Binding-site contacts:
Ligand atom C3 contacts residue ASN67 of chain 59.A at 3.8 Å.
Ligand atom C8 contacts residue MET118 of chain 59.A at 3.8 Å (hydrophobic).
Ligand atom C8 contacts residue ASN67 of chain 59.A at 4.0 Å.
Ligand atom O7 contacts residue MET118 of chain 59.A at 3.5 Å.
Ligand atom C2 contacts residue ASN67 of chain 59.A at 2.5 Å.
Ligand atom C7 contacts residue ASN67 of chain 59.A at 3.2 Å.
Ligand atom N2 contacts residue ASN67 of chain 59.A at 2.9 Å (h-bond).
Ligand atom O7 contacts residue ASN67 of chain 59.A at 3.0 Å (h-bond).
Ligand atom C4 contacts residue ASN67 of chain 59.A at 4.2 Å.
Ligand atom C7 contacts residue MET118 of chain 59.A at 4.0 Å (hydrophobic).
Ligand atom C8 contacts residue PHE90 of chain 59.A at 4.0 Å (hydrophobic).
Ligand atom C1 contacts residue ASN67 of chain 59.A at 1.4 Å.
Ligand atom C5 contacts residue ASN67 of chain 59.A at 3.7 Å.
Ligand atom O5 contacts residue ASN67 of chain 59.A at 2.4 Å (h-bond).

Sequence of chain 59.A:
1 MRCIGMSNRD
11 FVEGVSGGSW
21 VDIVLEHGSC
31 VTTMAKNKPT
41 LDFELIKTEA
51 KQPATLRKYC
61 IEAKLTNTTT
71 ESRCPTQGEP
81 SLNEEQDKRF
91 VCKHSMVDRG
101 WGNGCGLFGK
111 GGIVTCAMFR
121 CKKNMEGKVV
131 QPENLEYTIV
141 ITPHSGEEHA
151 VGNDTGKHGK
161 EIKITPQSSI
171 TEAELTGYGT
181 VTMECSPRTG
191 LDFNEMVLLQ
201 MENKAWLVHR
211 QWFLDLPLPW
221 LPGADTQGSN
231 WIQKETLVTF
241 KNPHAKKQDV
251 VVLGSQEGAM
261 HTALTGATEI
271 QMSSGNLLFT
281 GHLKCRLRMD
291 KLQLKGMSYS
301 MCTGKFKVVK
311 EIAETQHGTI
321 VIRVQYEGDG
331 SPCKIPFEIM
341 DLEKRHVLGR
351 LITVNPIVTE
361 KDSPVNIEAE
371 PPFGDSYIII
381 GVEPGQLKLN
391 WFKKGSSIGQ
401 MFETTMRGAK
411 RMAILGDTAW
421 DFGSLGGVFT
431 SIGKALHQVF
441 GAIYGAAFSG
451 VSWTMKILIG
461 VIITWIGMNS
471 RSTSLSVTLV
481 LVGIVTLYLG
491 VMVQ

The small molecule below binds the protein below.
Small molecule (SMILES): CC(=O)N[C@@H]1[C@@H](O)[C@H](O)[C@@H](CO)O[C@H]1O